Sequence of chain 3.C:
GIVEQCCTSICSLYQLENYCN

Sequence of chain 3.D:
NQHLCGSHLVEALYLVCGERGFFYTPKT

Sequence of chain 1.D:
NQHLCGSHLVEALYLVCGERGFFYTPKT

Binding-site contacts:
Ligand atom O4 contacts residue LEU11 of chain 3.D at 4.3 Å.
Ligand atom C5 contacts residue HIS5 of chain 1.D at 3.6 Å.
Ligand atom C3 contacts residue CYS6 of chain 3.C at 3.4 Å (hydrophobic).
Ligand atom C4 contacts residue CYS11 of chain 3.C at 3.9 Å (hydrophobic).
Ligand atom C5 contacts residue CYS11 of chain 3.C at 3.4 Å (hydrophobic).
Ligand atom O4 contacts residue SER9 of chain 3.C at 3.6 Å.
Ligand atom C6 contacts residue LEU16 of chain 3.C at 4.2 Å (hydrophobic).
Ligand atom O4 contacts residue CYS6 of chain 3.C at 2.5 Å (h-bond).
Ligand atom C5 contacts residue LEU11 of chain 3.D at 4.3 Å (hydrophobic).
Ligand atom C2 contacts residue LEU6 of chain 1.D at 4.3 Å (hydrophobic).
Ligand atom C3 contacts residue HIS5 of chain 1.D at 3.6 Å.
Ligand atom C2 contacts residue LEU11 of chain 3.D at 3.6 Å (hydrophobic).
Ligand atom C2 contacts residue HIS10 of chain 3.D at 4.2 Å.
Ligand atom O contacts residue HIS10 of chain 3.D at 4.1 Å.
Ligand atom CM contacts residue HIS5 of chain 1.D at 3.2 Å.
Ligand atom C1 contacts residue ALA14 of chain 3.D at 4.2 Å (hydrophobic).
Ligand atom C6 contacts residue HIS5 of chain 1.D at 3.3 Å.
Ligand atom C contacts residue HIS5 of chain 1.D at 4.0 Å.
Ligand atom C contacts residue HIS10 of chain 3.D at 4.3 Å.
Ligand atom O contacts residue SER9 of chain 1.D at 4.1 Å.
Ligand atom C2 contacts residue HIS5 of chain 1.D at 3.7 Å.
Ligand atom C5 contacts residue LEU16 of chain 3.C at 4.3 Å (hydrophobic).
Ligand atom C4 contacts residue ILE10 of chain 3.C at 4.2 Å (hydrophobic).
Ligand atom C6 contacts residue CYS11 of chain 3.C at 4.3 Å (hydrophobic).
Ligand atom O4 contacts residue CYS11 of chain 3.C at 3.0 Å (h-bond).
Ligand atom N contacts residue HIS10 of chain 3.D at 3.5 Å (h-bond).
Ligand atom C contacts residue ALA14 of chain 3.D at 4.1 Å (hydrophobic).
Ligand atom N contacts residue ALA14 of chain 3.D at 3.7 Å.
Ligand atom C4 contacts residue LEU11 of chain 3.D at 3.8 Å (hydrophobic).
Ligand atom C1 contacts residue HIS5 of chain 1.D at 3.4 Å.
Ligand atom C1 contacts residue LEU11 of chain 3.D at 4.2 Å (hydrophobic).
Ligand atom C contacts residue SER9 of chain 1.D at 4.4 Å.
Ligand atom N contacts residue HIS5 of chain 1.D at 4.0 Å.
Ligand atom C3 contacts residue LEU11 of chain 3.D at 3.4 Å (hydrophobic).
Ligand atom C4 contacts residue HIS5 of chain 1.D at 3.8 Å.
Ligand atom C1 contacts residue HIS10 of chain 3.D at 4.3 Å.
Ligand atom C4 contacts residue CYS6 of chain 3.C at 3.4 Å (hydrophobic).
Ligand atom O4 contacts residue ILE10 of chain 3.C at 3.2 Å.
Ligand atom C6 contacts residue ALA14 of chain 3.D at 4.2 Å (hydrophobic).
Ligand atom O contacts residue ALA14 of chain 3.D at 4.3 Å.

The small molecule below binds the protein below.
Small molecule (SMILES): CC(=O)Nc1ccc(O)cc1